Binding-site contacts:
Ligand atom O6 contacts residue TYR88 of chain 2.G at 3.6 Å (h-bond).
Ligand atom C1 contacts residue LYS86 of chain 2.G at 4.2 Å.
Ligand atom C5 contacts residue ASN57 of chain 2.G at 3.6 Å.
Ligand atom C3 contacts residue ASN57 of chain 2.G at 3.8 Å.
Ligand atom C8 contacts residue ASN57 of chain 2.G at 4.4 Å.
Ligand atom C4 contacts residue ASN57 of chain 2.G at 4.2 Å.
Ligand atom O7 contacts residue ASN57 of chain 2.G at 2.6 Å (h-bond).
Ligand atom C1 contacts residue TYR88 of chain 2.G at 4.5 Å (hydrophobic).
Ligand atom C6 contacts residue TYR88 of chain 2.G at 4.4 Å (hydrophobic).
Ligand atom C1 contacts residue ASN57 of chain 2.G at 1.4 Å.
Ligand atom O5 contacts residue TYR88 of chain 2.G at 3.6 Å.
Ligand atom C8 contacts residue LYS56 of chain 2.G at 3.9 Å.
Ligand atom C2 contacts residue ASN57 of chain 2.G at 2.5 Å.
Ligand atom O5 contacts residue ASN57 of chain 2.G at 2.3 Å (h-bond).
Ligand atom N2 contacts residue ASN57 of chain 2.G at 3.0 Å (h-bond).
Ligand atom C7 contacts residue ASN57 of chain 2.G at 3.0 Å.

The small molecule below binds the protein below.
Small molecule (SMILES): CC(=O)N[C@@H]1[C@@H](O)[C@H](O)[C@@H](CO)O[C@H]1O

Sequence of chain 2.G:
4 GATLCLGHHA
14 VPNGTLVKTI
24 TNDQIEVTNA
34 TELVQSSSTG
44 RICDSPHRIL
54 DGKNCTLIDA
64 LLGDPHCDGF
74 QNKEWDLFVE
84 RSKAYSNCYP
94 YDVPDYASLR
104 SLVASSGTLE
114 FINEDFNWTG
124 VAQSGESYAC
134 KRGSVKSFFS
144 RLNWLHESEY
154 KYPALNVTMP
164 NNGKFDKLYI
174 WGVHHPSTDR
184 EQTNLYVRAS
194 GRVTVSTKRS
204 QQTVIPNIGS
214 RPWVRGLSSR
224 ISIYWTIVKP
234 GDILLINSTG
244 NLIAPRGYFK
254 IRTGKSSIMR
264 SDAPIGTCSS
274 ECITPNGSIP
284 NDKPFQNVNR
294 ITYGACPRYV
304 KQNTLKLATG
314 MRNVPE